Sequence of chain 1.B:
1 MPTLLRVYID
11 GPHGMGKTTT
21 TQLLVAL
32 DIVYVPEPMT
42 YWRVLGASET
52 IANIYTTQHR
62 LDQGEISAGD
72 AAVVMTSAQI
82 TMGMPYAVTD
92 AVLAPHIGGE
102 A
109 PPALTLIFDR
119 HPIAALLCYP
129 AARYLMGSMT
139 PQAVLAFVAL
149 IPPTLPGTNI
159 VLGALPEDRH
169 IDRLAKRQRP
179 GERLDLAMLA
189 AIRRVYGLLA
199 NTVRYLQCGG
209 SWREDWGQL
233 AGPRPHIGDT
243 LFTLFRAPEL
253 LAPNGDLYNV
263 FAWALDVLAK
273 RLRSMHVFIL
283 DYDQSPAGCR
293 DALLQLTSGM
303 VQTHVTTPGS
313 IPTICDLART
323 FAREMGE

Binding-site contacts:
Ligand atom O4 contacts residue TYR127 of chain 1.B at 3.6 Å.
Ligand atom C6 contacts residue MET83 of chain 1.B at 3.4 Å (hydrophobic).
Ligand atom C6' contacts residue ILE52 of chain 1.B at 3.8 Å (hydrophobic).
Ligand atom O7' contacts residue TRP43 of chain 1.B at 2.7 Å.
Ligand atom C5 contacts residue MET83 of chain 1.B at 3.5 Å (hydrophobic).
Ligand atom I contacts residue ARG118 of chain 1.B at 3.9 Å.
Ligand atom O4 contacts residue MET83 of chain 1.B at 3.6 Å.
Ligand atom O3' contacts residue GLU180 of chain 1.B at 3.3 Å (salt-bridge).
Ligand atom C1' contacts residue TYR127 of chain 1.B at 3.9 Å (hydrophobic).
Ligand atom C3' contacts residue TYR56 of chain 1.B at 3.6 Å (hydrophobic).
Ligand atom N3 contacts residue GLN80 of chain 1.B at 3.0 Å (h-bond).
Ligand atom O7' contacts residue GLU38 of chain 1.B at 3.7 Å.
Ligand atom C4 contacts residue MET83 of chain 1.B at 3.5 Å (hydrophobic).
Ligand atom C3' contacts residue HIS13 of chain 1.B at 3.6 Å.
Ligand atom C4 contacts residue TYR127 of chain 1.B at 3.5 Å (hydrophobic).
Ligand atom O2 contacts residue ILE55 of chain 1.B at 3.5 Å.
Ligand atom C2' contacts residue TYR127 of chain 1.B at 3.6 Å (hydrophobic).
Ligand atom O2 contacts residue TYR127 of chain 1.B at 3.5 Å.
Ligand atom C7' contacts residue ARG177 of chain 1.B at 3.9 Å.
Ligand atom N1 contacts residue TYR127 of chain 1.B at 3.6 Å.
Ligand atom N3 contacts residue MET83 of chain 1.B at 3.5 Å.
Ligand atom N3 contacts residue TYR127 of chain 1.B at 3.4 Å.
Ligand atom C2' contacts residue TYR56 of chain 1.B at 4.0 Å (hydrophobic).
Ligand atom O4 contacts residue GLN80 of chain 1.B at 2.5 Å (h-bond).
Ligand atom O3' contacts residue TYR56 of chain 1.B at 2.4 Å (h-bond).
Ligand atom C7' contacts residue GLU38 of chain 1.B at 3.7 Å.
Ligand atom C4 contacts residue GLN80 of chain 1.B at 3.5 Å.
Ligand atom O2 contacts residue GLN80 of chain 1.B at 3.7 Å.
Ligand atom C7' contacts residue TRP43 of chain 1.B at 3.5 Å (hydrophobic).
Ligand atom I contacts residue TRP43 of chain 1.B at 4.0 Å.
Ligand atom O4 contacts residue ALA123 of chain 1.B at 3.6 Å.
Ligand atom C6' contacts residue MET83 of chain 1.B at 3.6 Å (hydrophobic).
Ligand atom N1 contacts residue MET83 of chain 1.B at 3.4 Å.
Ligand atom C2 contacts residue TYR127 of chain 1.B at 3.3 Å (hydrophobic).
Ligand atom C2 contacts residue GLN80 of chain 1.B at 3.8 Å.
Ligand atom I contacts residue TYR87 of chain 1.B at 3.9 Å.
Ligand atom O5' contacts residue TYR56 of chain 1.B at 3.9 Å.
Ligand atom C2 contacts residue MET83 of chain 1.B at 3.5 Å (hydrophobic).
Ligand atom O3' contacts residue HIS13 of chain 1.B at 3.5 Å.
Ligand atom O5' contacts residue ILE52 of chain 1.B at 3.5 Å.

This protein binds this small molecule.
Small molecule (SMILES): O=c1[nH]c(=O)n([C@@H]2CO[C@H](CO)[C@@H](O)C2)cc1I